Sequence of chain 1.B:
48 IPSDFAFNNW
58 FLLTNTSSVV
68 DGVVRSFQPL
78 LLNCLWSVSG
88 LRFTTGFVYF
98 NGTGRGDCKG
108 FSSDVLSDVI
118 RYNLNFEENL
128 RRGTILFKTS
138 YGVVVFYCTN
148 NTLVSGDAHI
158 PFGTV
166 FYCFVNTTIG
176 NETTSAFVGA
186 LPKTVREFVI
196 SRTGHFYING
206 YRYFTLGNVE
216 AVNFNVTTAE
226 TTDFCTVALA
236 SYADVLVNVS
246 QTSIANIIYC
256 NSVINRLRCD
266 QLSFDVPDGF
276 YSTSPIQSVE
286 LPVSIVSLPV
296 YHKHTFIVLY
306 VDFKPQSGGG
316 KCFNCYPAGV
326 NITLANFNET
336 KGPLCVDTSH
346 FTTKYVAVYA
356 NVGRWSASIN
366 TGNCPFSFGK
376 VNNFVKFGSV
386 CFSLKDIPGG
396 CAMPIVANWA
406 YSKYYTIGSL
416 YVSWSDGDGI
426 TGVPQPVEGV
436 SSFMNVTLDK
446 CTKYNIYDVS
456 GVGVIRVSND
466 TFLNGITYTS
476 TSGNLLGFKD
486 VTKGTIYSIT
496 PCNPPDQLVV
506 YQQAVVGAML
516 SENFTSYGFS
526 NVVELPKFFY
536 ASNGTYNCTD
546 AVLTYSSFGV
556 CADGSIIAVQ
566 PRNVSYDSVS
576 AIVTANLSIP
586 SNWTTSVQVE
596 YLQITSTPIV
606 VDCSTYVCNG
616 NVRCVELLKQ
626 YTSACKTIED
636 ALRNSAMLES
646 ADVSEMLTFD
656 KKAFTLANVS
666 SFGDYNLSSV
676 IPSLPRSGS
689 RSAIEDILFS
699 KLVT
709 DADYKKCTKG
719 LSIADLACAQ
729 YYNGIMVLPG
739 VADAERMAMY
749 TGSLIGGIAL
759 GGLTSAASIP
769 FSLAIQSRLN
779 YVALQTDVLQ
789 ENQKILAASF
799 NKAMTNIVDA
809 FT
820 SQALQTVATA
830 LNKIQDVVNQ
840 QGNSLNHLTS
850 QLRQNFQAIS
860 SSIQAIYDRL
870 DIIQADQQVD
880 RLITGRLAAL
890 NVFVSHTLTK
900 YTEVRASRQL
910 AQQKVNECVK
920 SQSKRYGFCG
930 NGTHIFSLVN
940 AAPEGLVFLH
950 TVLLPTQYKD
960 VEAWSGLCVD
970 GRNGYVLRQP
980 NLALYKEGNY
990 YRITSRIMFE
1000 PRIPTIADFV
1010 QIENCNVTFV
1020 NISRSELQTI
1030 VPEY

The small molecule below binds the protein below.
Small molecule (SMILES): CC(=O)N[C@@H]1[C@@H](O)[C@H](O)[C@@H](CO)O[C@H]1O

Binding-site contacts:
Ligand atom C5 contacts residue THR131 of chain 1.B at 4.4 Å.
Ligand atom O6 contacts residue THR131 of chain 1.B at 3.3 Å.
Ligand atom C1 contacts residue THR131 of chain 1.B at 3.9 Å.
Ligand atom C6 contacts residue ARG129 of chain 1.B at 4.0 Å.
Ligand atom N2 contacts residue ASN220 of chain 1.B at 2.9 Å (h-bond).
Ligand atom C7 contacts residue ASN218 of chain 1.B at 3.8 Å.
Ligand atom O6 contacts residue ALA155 of chain 1.B at 4.2 Å.
Ligand atom C8 contacts residue ASN218 of chain 1.B at 3.3 Å.
Ligand atom N2 contacts residue PHE90 of chain 1.B at 3.4 Å.
Ligand atom C5 contacts residue ASN220 of chain 1.B at 3.6 Å.
Ligand atom C6 contacts residue THR131 of chain 1.B at 4.3 Å.
Ligand atom O3 contacts residue PHE90 of chain 1.B at 4.4 Å.
Ligand atom O7 contacts residue LEU133 of chain 1.B at 3.4 Å.
Ligand atom O5 contacts residue PHE90 of chain 1.B at 3.8 Å.
Ligand atom C1 contacts residue ASN220 of chain 1.B at 1.5 Å.
Ligand atom O6 contacts residue GLY130 of chain 1.B at 4.1 Å.
Ligand atom O6 contacts residue ASN220 of chain 1.B at 4.4 Å.
Ligand atom C7 contacts residue PHE90 of chain 1.B at 4.4 Å (hydrophobic).
Ligand atom C4 contacts residue PHE90 of chain 1.B at 3.9 Å (hydrophobic).
Ligand atom C3 contacts residue ASN220 of chain 1.B at 3.8 Å.
Ligand atom C8 contacts residue ASN220 of chain 1.B at 4.2 Å.
Ligand atom O7 contacts residue ASN218 of chain 1.B at 3.6 Å.
Ligand atom C3 contacts residue PHE90 of chain 1.B at 3.3 Å (hydrophobic).
Ligand atom O7 contacts residue ASN220 of chain 1.B at 3.0 Å (h-bond).
Ligand atom O5 contacts residue ASN220 of chain 1.B at 2.3 Å (h-bond).
Ligand atom C5 contacts residue ARG129 of chain 1.B at 4.5 Å.
Ligand atom C1 contacts residue PHE90 of chain 1.B at 3.0 Å (hydrophobic).
Ligand atom C2 contacts residue PHE90 of chain 1.B at 3.4 Å (hydrophobic).
Ligand atom C2 contacts residue ASN220 of chain 1.B at 2.5 Å.
Ligand atom C5 contacts residue PHE90 of chain 1.B at 3.6 Å (hydrophobic).
Ligand atom C4 contacts residue ASN220 of chain 1.B at 4.2 Å.
Ligand atom O4 contacts residue PHE90 of chain 1.B at 4.4 Å.
Ligand atom C7 contacts residue ASN220 of chain 1.B at 3.2 Å.
Ligand atom O5 contacts residue THR131 of chain 1.B at 3.2 Å.